The protein below binds the small molecule below.
Small molecule (SMILES): CC(=O)N[C@@H]1[C@@H](O)[C@@H](O)[C@@H](CO)O[C@@H]1O

Binding-site contacts:
Ligand atom C4 contacts residue PHE131 of chain 1.A at 3.7 Å (hydrophobic).
Ligand atom C6 contacts residue GLN219 of chain 1.A at 3.8 Å.
Ligand atom O7 contacts residue GLY107 of chain 1.A at 3.0 Å (h-bond).
Ligand atom C5 contacts residue PHE131 of chain 1.A at 3.9 Å (hydrophobic).
Ligand atom O3 contacts residue PHE131 of chain 1.A at 3.9 Å.
Ligand atom C2 contacts residue ASN133 of chain 1.A at 4.1 Å.
Ligand atom C7 contacts residue ASN133 of chain 1.A at 3.7 Å.
Ligand atom C5 contacts residue ALA218 of chain 1.A at 4.3 Å (hydrophobic).
Ligand atom O6 contacts residue ALA222 of chain 1.A at 4.0 Å.
Ligand atom O7 contacts residue GLY106 of chain 1.A at 3.8 Å.
Ligand atom C1 contacts residue ALA218 of chain 1.A at 4.0 Å (hydrophobic).
Ligand atom O4 contacts residue ALA88 of chain 1.A at 3.6 Å.
Ligand atom O5 contacts residue ALA218 of chain 1.A at 3.6 Å.
Ligand atom C4 contacts residue ASP89 of chain 1.A at 3.5 Å.
Ligand atom C7 contacts residue GLY107 of chain 1.A at 3.8 Å.
Ligand atom O3 contacts residue GLY106 of chain 1.A at 3.9 Å.
Ligand atom C2 contacts residue GLY107 of chain 1.A at 4.3 Å.
Ligand atom O4 contacts residue ALA218 of chain 1.A at 3.5 Å (h-bond).
Ligand atom O6 contacts residue PHE131 of chain 1.A at 3.9 Å.
Ligand atom O6 contacts residue GLN219 of chain 1.A at 3.3 Å.
Ligand atom O3 contacts residue GLY107 of chain 1.A at 3.0 Å (h-bond).
Ligand atom C6 contacts residue GLY217 of chain 1.A at 4.2 Å.
Ligand atom C6 contacts residue ALA222 of chain 1.A at 3.7 Å (hydrophobic).
Ligand atom C8 contacts residue ASN133 of chain 1.A at 3.9 Å.
Ligand atom C8 contacts residue TRP135 of chain 1.A at 3.8 Å (hydrophobic).
Ligand atom O4 contacts residue ASP89 of chain 1.A at 2.6 Å (salt-bridge).
Ligand atom O3 contacts residue ASP89 of chain 1.A at 2.6 Å (salt-bridge).
Ligand atom C3 contacts residue ASN133 of chain 1.A at 3.4 Å.
Ligand atom C8 contacts residue TYR108 of chain 1.A at 4.0 Å (hydrophobic).
Ligand atom O3 contacts residue ASN133 of chain 1.A at 2.9 Å (h-bond).
Ligand atom C4 contacts residue ALA88 of chain 1.A at 4.0 Å (hydrophobic).
Ligand atom N2 contacts residue ASN133 of chain 1.A at 3.4 Å (h-bond).
Ligand atom O4 contacts residue GLY217 of chain 1.A at 3.1 Å.
Ligand atom C6 contacts residue ALA218 of chain 1.A at 4.0 Å (hydrophobic).
Ligand atom C3 contacts residue GLY107 of chain 1.A at 4.2 Å.
Ligand atom C3 contacts residue PHE131 of chain 1.A at 3.7 Å (hydrophobic).
Ligand atom O7 contacts residue GLY105 of chain 1.A at 4.2 Å.
Ligand atom C3 contacts residue ASP89 of chain 1.A at 3.6 Å.
Ligand atom O5 contacts residue GLN219 of chain 1.A at 4.0 Å.
Ligand atom C6 contacts residue PHE131 of chain 1.A at 4.2 Å (hydrophobic).

Sequence of chain 1.A:
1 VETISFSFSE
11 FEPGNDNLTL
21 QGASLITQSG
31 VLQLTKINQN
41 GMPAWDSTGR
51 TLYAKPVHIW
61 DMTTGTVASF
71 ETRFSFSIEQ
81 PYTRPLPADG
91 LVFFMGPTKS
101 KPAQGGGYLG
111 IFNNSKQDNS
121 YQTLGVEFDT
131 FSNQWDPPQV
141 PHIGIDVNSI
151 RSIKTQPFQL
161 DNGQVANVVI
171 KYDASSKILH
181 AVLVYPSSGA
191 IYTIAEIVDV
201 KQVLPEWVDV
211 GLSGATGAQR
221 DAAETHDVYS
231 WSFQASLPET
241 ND